This small molecule binds to this protein.
Small molecule (SMILES): CC(=O)N[C@@H]1[C@@H](O)[C@H](O)[C@@H](CO)O[C@H]1O

Sequence of chain 1.C:
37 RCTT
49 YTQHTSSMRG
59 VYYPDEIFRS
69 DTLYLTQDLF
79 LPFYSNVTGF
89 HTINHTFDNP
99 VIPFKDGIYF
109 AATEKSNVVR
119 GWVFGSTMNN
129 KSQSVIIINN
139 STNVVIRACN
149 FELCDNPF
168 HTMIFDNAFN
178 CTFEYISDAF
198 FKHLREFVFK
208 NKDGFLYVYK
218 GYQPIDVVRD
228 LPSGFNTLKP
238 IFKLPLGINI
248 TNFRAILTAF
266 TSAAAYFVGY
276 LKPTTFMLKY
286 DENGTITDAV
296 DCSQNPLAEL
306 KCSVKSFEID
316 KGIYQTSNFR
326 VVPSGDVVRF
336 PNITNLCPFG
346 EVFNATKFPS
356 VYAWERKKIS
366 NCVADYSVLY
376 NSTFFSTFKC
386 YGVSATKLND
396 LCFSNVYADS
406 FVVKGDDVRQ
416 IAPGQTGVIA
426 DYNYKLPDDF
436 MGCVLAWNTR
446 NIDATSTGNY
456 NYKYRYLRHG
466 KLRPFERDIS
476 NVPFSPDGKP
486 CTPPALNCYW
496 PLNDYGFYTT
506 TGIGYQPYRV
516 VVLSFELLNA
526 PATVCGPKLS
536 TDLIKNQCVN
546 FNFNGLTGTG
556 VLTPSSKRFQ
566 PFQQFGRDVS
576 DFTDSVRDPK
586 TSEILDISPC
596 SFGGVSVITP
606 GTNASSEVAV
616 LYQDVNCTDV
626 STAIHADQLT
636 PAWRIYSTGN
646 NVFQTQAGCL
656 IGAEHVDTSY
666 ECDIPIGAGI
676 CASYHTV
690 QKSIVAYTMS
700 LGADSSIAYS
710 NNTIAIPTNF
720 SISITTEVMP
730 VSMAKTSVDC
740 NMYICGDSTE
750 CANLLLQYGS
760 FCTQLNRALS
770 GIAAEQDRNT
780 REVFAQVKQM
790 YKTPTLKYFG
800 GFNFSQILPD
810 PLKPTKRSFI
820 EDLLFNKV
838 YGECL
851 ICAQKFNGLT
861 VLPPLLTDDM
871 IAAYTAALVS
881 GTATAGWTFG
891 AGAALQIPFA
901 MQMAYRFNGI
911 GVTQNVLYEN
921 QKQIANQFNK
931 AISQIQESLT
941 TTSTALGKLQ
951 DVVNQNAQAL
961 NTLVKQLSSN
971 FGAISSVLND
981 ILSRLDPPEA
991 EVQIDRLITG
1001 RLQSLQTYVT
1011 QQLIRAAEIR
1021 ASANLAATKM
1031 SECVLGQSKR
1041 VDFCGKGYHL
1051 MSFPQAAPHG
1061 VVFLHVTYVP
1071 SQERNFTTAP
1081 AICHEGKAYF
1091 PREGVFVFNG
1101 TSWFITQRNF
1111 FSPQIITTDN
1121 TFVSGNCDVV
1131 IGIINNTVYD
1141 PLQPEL

Binding-site contacts:
Ligand atom C7 contacts residue ASN92 of chain 1.C at 3.3 Å.
Ligand atom C3 contacts residue ASN92 of chain 1.C at 3.6 Å.
Ligand atom C4 contacts residue ASN92 of chain 1.C at 4.1 Å.
Ligand atom C5 contacts residue ASN92 of chain 1.C at 3.6 Å.
Ligand atom O7 contacts residue ASN92 of chain 1.C at 3.6 Å.
Ligand atom C2 contacts residue ASN92 of chain 1.C at 2.3 Å.
Ligand atom C6 contacts residue ASN92 of chain 1.C at 4.4 Å.
Ligand atom O5 contacts residue ASN92 of chain 1.C at 2.4 Å (h-bond).
Ligand atom C8 contacts residue ASN92 of chain 1.C at 4.3 Å.
Ligand atom C1 contacts residue ASN92 of chain 1.C at 1.4 Å.
Ligand atom N2 contacts residue ASN92 of chain 1.C at 2.6 Å (h-bond).